A small-molecule ligand and the protein it binds are described below.
Small molecule (SMILES): CC(=O)N[C@H]1[C@H](O[C@H]2[C@H](O)[C@@H](NC(C)=O)CO[C@@H]2CO)O[C@H](CO)[C@@H](O[C@H]2O[C@H](CO)[C@@H](O)[C@H](O)[C@@H]2O)[C@@H]1O

Binding-site contacts:
Ligand atom C2 contacts residue ASN396 of chain 1.A at 2.7 Å.
Ligand atom C4 contacts residue ASN396 of chain 1.A at 4.4 Å.
Ligand atom C8 contacts residue PHE401 of chain 1.A at 2.5 Å (hydrophobic).
Ligand atom O7 contacts residue PHE401 of chain 1.A at 2.3 Å.
Ligand atom O5 contacts residue ASN396 of chain 1.A at 2.4 Å (h-bond).
Ligand atom N2 contacts residue ASN396 of chain 1.A at 3.1 Å (h-bond).
Ligand atom O7 contacts residue ASN396 of chain 1.A at 4.0 Å.
Ligand atom C1 contacts residue PHE401 of chain 1.A at 4.0 Å (hydrophobic).
Ligand atom C7 contacts residue ASN396 of chain 1.A at 3.7 Å.
Ligand atom C1 contacts residue ASN396 of chain 1.A at 1.6 Å.
Ligand atom C3 contacts residue ASN396 of chain 1.A at 4.0 Å.
Ligand atom C7 contacts residue PHE401 of chain 1.A at 2.3 Å (hydrophobic).
Ligand atom N2 contacts residue PHE401 of chain 1.A at 3.1 Å.
Ligand atom C8 contacts residue PRO410 of chain 1.A at 3.8 Å (hydrophobic).
Ligand atom C2 contacts residue PHE401 of chain 1.A at 3.9 Å (hydrophobic).
Ligand atom C5 contacts residue ASN396 of chain 1.A at 3.7 Å.

Sequence of chain 1.A:
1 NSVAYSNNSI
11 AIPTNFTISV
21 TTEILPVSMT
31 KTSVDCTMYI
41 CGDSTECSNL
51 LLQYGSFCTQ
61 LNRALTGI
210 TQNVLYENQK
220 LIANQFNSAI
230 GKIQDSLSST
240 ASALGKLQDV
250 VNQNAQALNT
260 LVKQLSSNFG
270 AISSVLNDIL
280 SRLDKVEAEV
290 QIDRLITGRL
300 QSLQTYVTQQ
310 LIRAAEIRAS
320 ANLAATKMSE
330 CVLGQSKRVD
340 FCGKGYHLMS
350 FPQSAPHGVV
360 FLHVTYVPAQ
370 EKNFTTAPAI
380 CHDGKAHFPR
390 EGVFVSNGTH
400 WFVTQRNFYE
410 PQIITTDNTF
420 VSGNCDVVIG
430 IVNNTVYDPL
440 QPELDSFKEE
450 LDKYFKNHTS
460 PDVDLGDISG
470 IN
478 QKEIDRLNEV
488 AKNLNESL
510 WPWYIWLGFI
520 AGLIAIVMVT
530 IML